Sequence of chain 1.H:
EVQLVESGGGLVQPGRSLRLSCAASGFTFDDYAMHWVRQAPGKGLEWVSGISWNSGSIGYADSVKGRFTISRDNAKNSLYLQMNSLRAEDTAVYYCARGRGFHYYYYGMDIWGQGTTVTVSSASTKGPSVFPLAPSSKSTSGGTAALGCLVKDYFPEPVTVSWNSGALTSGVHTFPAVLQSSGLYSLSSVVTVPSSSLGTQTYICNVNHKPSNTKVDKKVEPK

The small molecule below binds the protein below.
Small molecule (SMILES): C[C@H](NC(=O)[C@@H](N)CCC(=O)O)C(=O)N[C@@H](CC(=O)O)C(=O)N1CCC[C@H]1C(=O)N[C@H](C(=O)NCC(=O)N[C@@H](Cc1cnc[nH]1)C(=O)N[C@@H](CO)C(=O)N[C@@H](Cc1ccc(O)cc1)C(=O)O)[C@@H](C)O

Binding-site contacts:
Ligand atom CE1 contacts residue GLN155 of chain 1.D at 3.1 Å.
Ligand atom OXT contacts residue THR143 of chain 1.D at 2.5 Å (h-bond).
Ligand atom O contacts residue THR73 of chain 1.D at 3.4 Å.
Ligand atom OE2 contacts residue ARG163 of chain 1.D at 3.0 Å (salt-bridge).
Ligand atom O contacts residue TRP147 of chain 1.D at 2.9 Å (h-bond).
Ligand atom O contacts residue ARG156 of chain 1.D at 2.9 Å (salt-bridge).
Ligand atom O contacts residue ASN54 of chain 1.H at 3.4 Å (h-bond).
Ligand atom O contacts residue TRP53 of chain 1.H at 3.3 Å.
Ligand atom ND1 contacts residue ARG156 of chain 1.D at 3.2 Å (salt-bridge).
Ligand atom CB contacts residue GLU63 of chain 1.D at 3.4 Å.
Ligand atom N contacts residue ASN77 of chain 1.D at 2.9 Å (h-bond).
Ligand atom CE2 contacts residue ASP116 of chain 1.D at 3.4 Å.
Ligand atom O contacts residue TYR105 of chain 1.H at 3.3 Å (h-bond).
Ligand atom C contacts residue TYR105 of chain 1.H at 3.1 Å (hydrophobic).
Ligand atom CG contacts residue GLU63 of chain 1.D at 3.4 Å.
Ligand atom CB contacts residue ASN66 of chain 1.D at 3.3 Å.
Ligand atom O contacts residue TYR159 of chain 1.D at 2.6 Å (h-bond).
Ligand atom CZ contacts residue ASP116 of chain 1.D at 3.4 Å.
Ligand atom CB contacts residue THR143 of chain 1.D at 3.3 Å.
Ligand atom OH contacts residue ASP116 of chain 1.D at 2.5 Å (salt-bridge).
Ligand atom N contacts residue TYR171 of chain 1.D at 2.7 Å (h-bond).
Ligand atom OXT contacts residue TYR84 of chain 1.D at 2.8 Å (h-bond).
Ligand atom OD2 contacts residue ARG156 of chain 1.D at 3.1 Å (salt-bridge).
Ligand atom N contacts residue GLU63 of chain 1.D at 3.0 Å (salt-bridge).
Ligand atom O contacts residue LYS146 of chain 1.D at 2.8 Å (salt-bridge).
Ligand atom N contacts residue TYR99 of chain 1.D at 2.8 Å (h-bond).
Ligand atom OE1 contacts residue ARG163 of chain 1.D at 3.1 Å.
Ligand atom CB contacts residue TYR99 of chain 1.D at 3.4 Å (hydrophobic).
Ligand atom C contacts residue THR143 of chain 1.D at 3.4 Å.
Ligand atom C contacts residue TYR7 of chain 1.D at 3.3 Å (hydrophobic).
Ligand atom CA contacts residue THR143 of chain 1.D at 3.4 Å.
Ligand atom O contacts residue SER57 of chain 1.H at 3.5 Å.
Ligand atom CA contacts residue TYR171 of chain 1.D at 3.4 Å (hydrophobic).
Ligand atom CA contacts residue TYR7 of chain 1.D at 3.1 Å (hydrophobic).
Ligand atom NE2 contacts residue GLY56 of chain 1.H at 3.3 Å (h-bond).
Ligand atom NE2 contacts residue GLN155 of chain 1.D at 2.8 Å (h-bond).
Ligand atom N contacts residue TYR7 of chain 1.D at 2.6 Å (h-bond).
Ligand atom N contacts residue TYR105 of chain 1.H at 3.5 Å (h-bond).
Ligand atom OD2 contacts residue TYR159 of chain 1.D at 3.4 Å.
Ligand atom CD1 contacts residue ASN77 of chain 1.D at 3.5 Å.

Sequence of chain 1.D:
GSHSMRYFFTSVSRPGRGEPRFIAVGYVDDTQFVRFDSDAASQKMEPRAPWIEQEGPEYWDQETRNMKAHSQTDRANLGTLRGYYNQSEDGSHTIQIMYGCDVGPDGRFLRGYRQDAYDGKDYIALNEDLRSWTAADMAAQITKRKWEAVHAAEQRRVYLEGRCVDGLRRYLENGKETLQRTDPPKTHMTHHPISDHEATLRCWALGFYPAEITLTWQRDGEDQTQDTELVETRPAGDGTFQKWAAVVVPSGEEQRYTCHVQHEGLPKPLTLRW

Sequence of chain 1.J:
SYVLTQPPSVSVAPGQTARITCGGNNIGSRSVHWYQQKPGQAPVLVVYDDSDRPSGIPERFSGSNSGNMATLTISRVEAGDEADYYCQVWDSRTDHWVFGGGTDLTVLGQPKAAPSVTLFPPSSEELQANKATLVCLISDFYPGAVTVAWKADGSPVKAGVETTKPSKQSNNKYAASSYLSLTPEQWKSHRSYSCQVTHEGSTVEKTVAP